Binding-site contacts:
Ligand atom NAR contacts residue TYR136 of chain 2.A at 2.7 Å (h-bond).
Ligand atom SAS contacts residue VAL131 of chain 2.A at 3.8 Å.
Ligand atom NBB contacts residue GLU112 of chain 2.A at 3.7 Å.
Ligand atom CAN contacts residue LEU138 of chain 2.A at 3.4 Å (hydrophobic).
Ligand atom NAP contacts residue SER132 of chain 2.A at 3.4 Å (h-bond).
Ligand atom CAM contacts residue GLU112 of chain 2.A at 3.0 Å.
Ligand atom NAQ contacts residue LEU138 of chain 2.A at 3.7 Å.
Ligand atom CAX contacts residue TYR136 of chain 2.A at 3.8 Å (hydrophobic).
Ligand atom SAS contacts residue ALA144 of chain 2.A at 3.5 Å.
Ligand atom CAX contacts residue PRO85 of chain 2.A at 3.8 Å (hydrophobic).
Ligand atom CAI contacts residue THR84 of chain 2.A at 3.3 Å.
Ligand atom SAS contacts residue THR84 of chain 2.A at 3.3 Å (h-bond).
Ligand atom CAI contacts residue PRO83 of chain 2.A at 3.3 Å (hydrophobic).
Ligand atom CAF contacts residue VAL137 of chain 2.A at 3.4 Å (hydrophobic).
Ligand atom CAT contacts residue GLY140 of chain 2.A at 3.5 Å.
Ligand atom CAE contacts residue GLU112 of chain 2.A at 3.6 Å.
Ligand atom CAO contacts residue GLU180 of chain 1.A at 3.5 Å.
Ligand atom NAR contacts residue LEU138 of chain 2.A at 3.8 Å.
Ligand atom CAZ contacts residue PRO85 of chain 2.A at 3.8 Å (hydrophobic).
Ligand atom CAH contacts residue ILE133 of chain 2.A at 3.8 Å (hydrophobic).
Ligand atom CAJ contacts residue ARG154 of chain 1.A at 3.5 Å.
Ligand atom CAH contacts residue GLY134 of chain 2.A at 3.3 Å.
Ligand atom OAC contacts residue LEU138 of chain 2.A at 3.1 Å (h-bond).
Ligand atom CAL contacts residue GLU180 of chain 1.A at 3.7 Å.
Ligand atom CAD contacts residue LEU138 of chain 2.A at 3.5 Å (hydrophobic).
Ligand atom OAC contacts residue TYR136 of chain 2.A at 3.8 Å.
Ligand atom CAD contacts residue PRO85 of chain 2.A at 3.7 Å (hydrophobic).
Ligand atom OAC contacts residue PRO85 of chain 2.A at 3.7 Å.
Ligand atom CAH contacts residue SER132 of chain 2.A at 3.3 Å.
Ligand atom NAP contacts residue ILE133 of chain 2.A at 3.1 Å (h-bond).
Ligand atom CAG contacts residue GLU112 of chain 2.A at 3.3 Å.
Ligand atom NAQ contacts residue PRO85 of chain 2.A at 3.4 Å.
Ligand atom CAH contacts residue TYR136 of chain 2.A at 3.4 Å (hydrophobic).
Ligand atom OAB contacts residue GLY140 of chain 2.A at 3.1 Å.
Ligand atom OAB contacts residue GLY141 of chain 2.A at 3.2 Å (h-bond).
Ligand atom CAX contacts residue LEU138 of chain 2.A at 3.8 Å (hydrophobic).
Ligand atom CAO contacts residue GLU112 of chain 2.A at 3.6 Å.
Ligand atom SAS contacts residue PRO83 of chain 2.A at 3.5 Å.
Ligand atom CAU contacts residue LEU138 of chain 2.A at 3.8 Å (hydrophobic).
Ligand atom CAD contacts residue VAL137 of chain 2.A at 3.6 Å (hydrophobic).

Sequence of chain 1.A:
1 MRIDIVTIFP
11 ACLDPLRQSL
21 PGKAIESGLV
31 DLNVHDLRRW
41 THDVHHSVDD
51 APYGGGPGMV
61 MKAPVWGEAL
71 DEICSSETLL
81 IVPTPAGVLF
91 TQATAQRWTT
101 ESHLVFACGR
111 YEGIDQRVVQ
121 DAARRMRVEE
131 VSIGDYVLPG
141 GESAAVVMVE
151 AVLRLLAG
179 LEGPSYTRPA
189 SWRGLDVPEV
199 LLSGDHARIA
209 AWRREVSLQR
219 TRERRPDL

This protein binds this small molecule.
Small molecule (SMILES): NC1CCN(Cc2ccc(CNC(=O)c3csc4nc[nH]c(=O)c34)cc2)CC1

Sequence of chain 2.A:
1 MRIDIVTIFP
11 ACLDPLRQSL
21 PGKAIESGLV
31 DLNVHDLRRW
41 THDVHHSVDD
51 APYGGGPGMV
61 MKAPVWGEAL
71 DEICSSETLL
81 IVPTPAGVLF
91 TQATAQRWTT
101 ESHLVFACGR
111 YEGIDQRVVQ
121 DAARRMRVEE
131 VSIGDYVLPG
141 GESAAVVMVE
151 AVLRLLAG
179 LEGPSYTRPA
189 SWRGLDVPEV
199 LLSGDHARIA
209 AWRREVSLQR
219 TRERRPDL